Binding-site contacts:
Ligand atom O7 contacts residue ARG544 of chain 1.B at 2.5 Å (salt-bridge).
Ligand atom C contacts residue GLY170 of chain 1.B at 4.0 Å.
Ligand atom C4 contacts residue FAD1 of chain 1.O at 3.0 Å.
Ligand atom C4 contacts residue ARG402 of chain 1.B at 3.1 Å.
Ligand atom OXT contacts residue GLU378 of chain 1.B at 3.9 Å.
Ligand atom O8 contacts residue ARG544 of chain 1.B at 2.8 Å (salt-bridge).
Ligand atom C6 contacts residue GLY547 of chain 1.B at 3.9 Å.
Ligand atom OXT contacts residue MET375 of chain 1.B at 3.6 Å.
Ligand atom O contacts residue GLU378 of chain 1.B at 2.8 Å (salt-bridge).
Ligand atom O7 contacts residue FAD1 of chain 1.O at 2.7 Å.
Ligand atom C4 contacts residue MET375 of chain 1.B at 3.9 Å (hydrophobic).
Ligand atom C contacts residue FAD1 of chain 1.O at 3.8 Å.
Ligand atom C contacts residue MET375 of chain 1.B at 3.7 Å (hydrophobic).
Ligand atom O8 contacts residue HIS504 of chain 1.B at 2.9 Å (h-bond).
Ligand atom C contacts residue THR377 of chain 1.B at 3.4 Å.
Ligand atom C4 contacts residue HIS365 of chain 1.B at 3.8 Å.
Ligand atom C6 contacts residue ARG402 of chain 1.B at 3.1 Å.
Ligand atom O7 contacts residue GLY547 of chain 1.B at 2.7 Å (h-bond).
Ligand atom C5 contacts residue FAD1 of chain 1.O at 3.1 Å.
Ligand atom O contacts residue ARG402 of chain 1.B at 3.3 Å (salt-bridge).
Ligand atom C6 contacts residue ARG544 of chain 1.B at 3.4 Å.
Ligand atom OXT contacts residue GLY170 of chain 1.B at 2.8 Å (h-bond).
Ligand atom C contacts residue ARG402 of chain 1.B at 3.7 Å.
Ligand atom C6 contacts residue FAD1 of chain 1.O at 3.1 Å.
Ligand atom C5 contacts residue MET236 of chain 1.B at 3.5 Å (hydrophobic).
Ligand atom O8 contacts residue ARG402 of chain 1.B at 2.7 Å (salt-bridge).
Ligand atom C5 contacts residue ARG402 of chain 1.B at 2.9 Å.
Ligand atom O contacts residue THR377 of chain 1.B at 3.4 Å.
Ligand atom O contacts residue MET375 of chain 1.B at 3.8 Å.
Ligand atom OXT contacts residue THR377 of chain 1.B at 2.6 Å (h-bond).
Ligand atom OXT contacts residue ALA169 of chain 1.B at 3.7 Å.
Ligand atom C contacts residue HIS365 of chain 1.B at 3.7 Å.
Ligand atom C contacts residue GLU378 of chain 1.B at 3.7 Å.
Ligand atom O7 contacts residue ARG402 of chain 1.B at 3.5 Å (salt-bridge).
Ligand atom C contacts residue MET236 of chain 1.B at 4.0 Å (hydrophobic).
Ligand atom C6 contacts residue GLY546 of chain 1.B at 3.8 Å.
Ligand atom O7 contacts residue GLY546 of chain 1.B at 3.1 Å.
Ligand atom O contacts residue HIS365 of chain 1.B at 2.7 Å (h-bond).
Ligand atom O8 contacts residue FAD1 of chain 1.O at 3.1 Å.
Ligand atom OXT contacts residue FAD1 of chain 1.O at 3.5 Å (h-bond).

Sequence of chain 1.B:
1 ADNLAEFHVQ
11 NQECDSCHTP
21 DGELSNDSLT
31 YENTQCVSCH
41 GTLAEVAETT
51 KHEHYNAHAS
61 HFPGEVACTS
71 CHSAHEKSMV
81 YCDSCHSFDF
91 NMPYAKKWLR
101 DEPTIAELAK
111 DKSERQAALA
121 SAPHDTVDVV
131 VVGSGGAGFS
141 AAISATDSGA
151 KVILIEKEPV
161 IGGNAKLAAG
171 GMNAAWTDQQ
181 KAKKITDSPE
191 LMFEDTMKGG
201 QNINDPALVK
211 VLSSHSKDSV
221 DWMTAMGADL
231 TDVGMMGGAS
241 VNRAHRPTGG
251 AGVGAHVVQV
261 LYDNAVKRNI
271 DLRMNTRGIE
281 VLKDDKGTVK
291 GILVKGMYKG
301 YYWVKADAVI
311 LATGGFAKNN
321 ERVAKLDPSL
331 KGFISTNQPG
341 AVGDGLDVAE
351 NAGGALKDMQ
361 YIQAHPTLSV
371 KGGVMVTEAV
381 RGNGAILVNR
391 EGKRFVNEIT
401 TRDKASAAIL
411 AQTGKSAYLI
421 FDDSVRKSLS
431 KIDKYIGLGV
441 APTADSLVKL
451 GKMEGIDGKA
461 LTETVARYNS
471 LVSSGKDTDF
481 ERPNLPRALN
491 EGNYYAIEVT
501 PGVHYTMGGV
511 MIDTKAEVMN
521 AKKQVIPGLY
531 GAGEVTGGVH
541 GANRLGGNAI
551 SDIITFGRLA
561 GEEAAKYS

This small molecule binds to this protein.
Small molecule (SMILES): O=C(O)/C=C/C(=O)O